This protein binds this small molecule.
Small molecule (SMILES): CC(=O)N[C@H]1[C@H](O[C@H]2[C@H](O)[C@@H](NC(C)=O)CO[C@@H]2CO[C@@H]2O[C@@H](C)[C@@H](O)[C@@H](O)[C@@H]2O)O[C@H](CO)[C@@H](O)[C@@H]1O

Binding-site contacts:
Ligand atom O7 contacts residue ASN154 of chain 27.B at 3.3 Å (h-bond).
Ligand atom C8 contacts residue ASN154 of chain 27.B at 3.4 Å.
Ligand atom C6 contacts residue HIS104 of chain 27.A at 3.2 Å.
Ligand atom C4 contacts residue ASN154 of chain 27.B at 4.2 Å.
Ligand atom C5 contacts residue ASN154 of chain 27.B at 3.7 Å.
Ligand atom C1 contacts residue HIS104 of chain 27.A at 3.2 Å.
Ligand atom C8 contacts residue HIS104 of chain 27.A at 4.0 Å.
Ligand atom N2 contacts residue ASN154 of chain 27.B at 2.9 Å (h-bond).
Ligand atom C1 contacts residue ASN154 of chain 27.B at 1.4 Å.
Ligand atom C4 contacts residue HIS104 of chain 27.A at 4.4 Å.
Ligand atom C3 contacts residue ASN154 of chain 27.B at 3.8 Å.
Ligand atom O5 contacts residue ASN154 of chain 27.B at 2.4 Å (h-bond).
Ligand atom C5 contacts residue HIS104 of chain 27.A at 3.1 Å.
Ligand atom C2 contacts residue ASN154 of chain 27.B at 2.4 Å.
Ligand atom C7 contacts residue ASN154 of chain 27.B at 3.3 Å.
Ligand atom O5 contacts residue HIS104 of chain 27.A at 3.0 Å (h-bond).

Sequence of chain 27.B:
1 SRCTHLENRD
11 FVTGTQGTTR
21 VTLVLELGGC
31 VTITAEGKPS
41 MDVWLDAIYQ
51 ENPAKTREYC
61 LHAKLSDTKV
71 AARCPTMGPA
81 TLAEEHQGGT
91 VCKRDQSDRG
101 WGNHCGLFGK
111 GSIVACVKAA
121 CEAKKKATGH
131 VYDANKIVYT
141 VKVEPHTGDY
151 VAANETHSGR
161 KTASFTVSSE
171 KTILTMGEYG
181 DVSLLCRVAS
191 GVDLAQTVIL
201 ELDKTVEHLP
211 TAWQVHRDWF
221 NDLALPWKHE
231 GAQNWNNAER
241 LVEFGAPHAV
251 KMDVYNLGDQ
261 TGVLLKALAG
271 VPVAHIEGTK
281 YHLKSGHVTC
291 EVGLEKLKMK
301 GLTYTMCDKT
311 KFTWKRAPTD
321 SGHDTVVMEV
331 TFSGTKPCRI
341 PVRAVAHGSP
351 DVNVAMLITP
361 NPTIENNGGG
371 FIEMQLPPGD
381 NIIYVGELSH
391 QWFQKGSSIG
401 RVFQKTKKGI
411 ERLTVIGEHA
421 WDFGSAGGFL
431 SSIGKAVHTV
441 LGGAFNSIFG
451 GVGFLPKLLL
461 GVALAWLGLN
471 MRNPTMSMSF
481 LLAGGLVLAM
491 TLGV

Sequence of chain 27.A:
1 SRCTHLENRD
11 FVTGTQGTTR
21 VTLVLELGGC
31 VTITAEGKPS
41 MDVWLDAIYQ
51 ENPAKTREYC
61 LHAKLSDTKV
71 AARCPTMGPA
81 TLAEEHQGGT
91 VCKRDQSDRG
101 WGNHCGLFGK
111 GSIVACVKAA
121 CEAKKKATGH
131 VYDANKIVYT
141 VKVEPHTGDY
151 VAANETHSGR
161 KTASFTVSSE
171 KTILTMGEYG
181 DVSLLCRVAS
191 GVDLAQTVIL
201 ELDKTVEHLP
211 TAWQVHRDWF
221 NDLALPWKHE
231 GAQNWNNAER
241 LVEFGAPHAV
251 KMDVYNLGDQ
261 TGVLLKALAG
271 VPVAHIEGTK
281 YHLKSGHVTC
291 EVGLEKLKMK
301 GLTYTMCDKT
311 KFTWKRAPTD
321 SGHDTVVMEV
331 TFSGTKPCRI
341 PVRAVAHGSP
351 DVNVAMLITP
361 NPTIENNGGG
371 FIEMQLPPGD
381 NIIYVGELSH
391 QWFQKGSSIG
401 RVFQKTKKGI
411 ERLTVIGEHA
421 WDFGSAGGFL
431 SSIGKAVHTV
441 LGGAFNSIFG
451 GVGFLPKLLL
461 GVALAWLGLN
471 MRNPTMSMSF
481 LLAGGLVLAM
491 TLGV